Sequence of chain 1.B:
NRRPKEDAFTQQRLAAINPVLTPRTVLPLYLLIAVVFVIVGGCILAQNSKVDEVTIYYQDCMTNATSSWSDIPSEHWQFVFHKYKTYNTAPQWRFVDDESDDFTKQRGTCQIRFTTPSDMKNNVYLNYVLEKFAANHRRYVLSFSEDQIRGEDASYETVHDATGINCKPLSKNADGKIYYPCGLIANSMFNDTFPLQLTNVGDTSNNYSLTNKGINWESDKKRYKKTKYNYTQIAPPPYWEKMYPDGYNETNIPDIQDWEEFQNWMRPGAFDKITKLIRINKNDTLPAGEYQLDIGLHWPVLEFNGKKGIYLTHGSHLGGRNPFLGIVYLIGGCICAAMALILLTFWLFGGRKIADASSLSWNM

This protein binds this small molecule.
Small molecule (SMILES): CC(=O)N[C@H]1[C@H](O[C@H]2[C@H](O)[C@@H](NC(C)=O)CO[C@@H]2CO)O[C@H](CO)[C@@H](O)[C@@H]1O

Binding-site contacts:
Ligand atom C7 contacts residue ASN332 of chain 1.B at 3.1 Å.
Ligand atom C8 contacts residue ASN332 of chain 1.B at 4.3 Å.
Ligand atom C8 contacts residue THR260 of chain 1.B at 3.7 Å.
Ligand atom C5 contacts residue ASN332 of chain 1.B at 3.7 Å.
Ligand atom N2 contacts residue ASN332 of chain 1.B at 2.9 Å (h-bond).
Ligand atom O7 contacts residue ASN332 of chain 1.B at 3.0 Å (h-bond).
Ligand atom C2 contacts residue ASN332 of chain 1.B at 2.4 Å.
Ligand atom C8 contacts residue SER258 of chain 1.B at 3.3 Å.
Ligand atom C7 contacts residue SER258 of chain 1.B at 3.8 Å.
Ligand atom O3 contacts residue THR260 of chain 1.B at 3.7 Å.
Ligand atom O5 contacts residue ASN332 of chain 1.B at 2.4 Å (h-bond).
Ligand atom O7 contacts residue SER258 of chain 1.B at 3.5 Å (h-bond).
Ligand atom C7 contacts residue THR260 of chain 1.B at 4.0 Å.
Ligand atom C1 contacts residue ASN332 of chain 1.B at 1.4 Å.
Ligand atom C8 contacts residue LEU259 of chain 1.B at 4.2 Å (hydrophobic).
Ligand atom C8 contacts residue ASN330 of chain 1.B at 3.4 Å.
Ligand atom C3 contacts residue ASN332 of chain 1.B at 3.8 Å.
Ligand atom C4 contacts residue ASN332 of chain 1.B at 4.2 Å.
Ligand atom C7 contacts residue ASN330 of chain 1.B at 4.5 Å.
Ligand atom N2 contacts residue THR260 of chain 1.B at 3.8 Å.